This protein binds this small molecule.
Small molecule (SMILES): CC(=O)N[C@H]1[C@H](O[C@H]2[C@H](O)[C@@H](NC(C)=O)CO[C@@H]2CO)O[C@H](CO)[C@@H](O[C@@H]2O[C@H](CO)[C@@H](O)[C@H](O)[C@@H]2O)[C@@H]1O

Sequence of chain 1.D:
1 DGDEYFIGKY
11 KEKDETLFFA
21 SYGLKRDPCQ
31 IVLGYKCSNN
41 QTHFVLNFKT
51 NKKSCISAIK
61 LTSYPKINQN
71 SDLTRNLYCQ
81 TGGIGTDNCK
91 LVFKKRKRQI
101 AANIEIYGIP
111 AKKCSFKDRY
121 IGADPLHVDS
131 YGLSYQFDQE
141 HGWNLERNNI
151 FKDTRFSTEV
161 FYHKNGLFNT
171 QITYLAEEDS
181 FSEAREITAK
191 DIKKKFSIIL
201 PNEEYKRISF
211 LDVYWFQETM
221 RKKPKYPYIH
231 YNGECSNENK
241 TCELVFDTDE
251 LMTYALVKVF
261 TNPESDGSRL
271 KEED

Sequence of chain 1.C:
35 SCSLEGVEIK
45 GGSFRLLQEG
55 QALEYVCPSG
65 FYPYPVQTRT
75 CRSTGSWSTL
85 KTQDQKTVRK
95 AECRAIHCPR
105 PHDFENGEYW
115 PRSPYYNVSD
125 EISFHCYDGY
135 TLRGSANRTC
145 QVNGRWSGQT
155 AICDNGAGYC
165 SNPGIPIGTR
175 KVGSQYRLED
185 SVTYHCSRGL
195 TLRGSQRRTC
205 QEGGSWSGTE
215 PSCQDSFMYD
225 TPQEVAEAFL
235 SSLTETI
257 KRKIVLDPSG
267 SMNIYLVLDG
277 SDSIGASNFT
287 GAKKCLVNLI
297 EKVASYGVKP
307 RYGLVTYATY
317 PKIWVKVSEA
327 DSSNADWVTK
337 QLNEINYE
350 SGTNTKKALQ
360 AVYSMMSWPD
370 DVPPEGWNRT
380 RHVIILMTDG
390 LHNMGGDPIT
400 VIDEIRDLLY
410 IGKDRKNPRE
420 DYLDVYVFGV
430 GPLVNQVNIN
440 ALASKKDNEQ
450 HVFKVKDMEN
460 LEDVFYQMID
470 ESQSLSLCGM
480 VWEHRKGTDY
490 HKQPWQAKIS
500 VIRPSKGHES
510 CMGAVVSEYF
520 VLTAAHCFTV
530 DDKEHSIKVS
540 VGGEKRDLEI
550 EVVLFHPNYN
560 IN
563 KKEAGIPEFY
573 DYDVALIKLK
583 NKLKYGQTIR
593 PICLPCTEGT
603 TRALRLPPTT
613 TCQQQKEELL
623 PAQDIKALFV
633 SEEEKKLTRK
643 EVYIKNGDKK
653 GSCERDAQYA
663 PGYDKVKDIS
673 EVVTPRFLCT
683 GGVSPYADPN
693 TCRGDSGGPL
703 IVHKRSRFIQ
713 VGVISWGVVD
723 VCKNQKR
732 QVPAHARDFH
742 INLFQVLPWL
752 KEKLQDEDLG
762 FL

Binding-site contacts:
Ligand atom C1 contacts residue THR42 of chain 1.D at 4.3 Å.
Ligand atom O7 contacts residue ILE241 of chain 1.C at 4.1 Å.
Ligand atom O3 contacts residue GLN80 of chain 1.D at 4.2 Å.
Ligand atom O6 contacts residue ASN39 of chain 1.D at 4.5 Å.
Ligand atom C7 contacts residue ASN40 of chain 1.D at 3.2 Å.
Ligand atom C8 contacts residue VAL45 of chain 1.D at 3.6 Å (hydrophobic).
Ligand atom O4 contacts residue HIS43 of chain 1.D at 4.3 Å.
Ligand atom C1 contacts residue ASN40 of chain 1.D at 1.4 Å.
Ligand atom C5 contacts residue HIS43 of chain 1.D at 3.9 Å.
Ligand atom C6 contacts residue MET220 of chain 1.D at 3.8 Å (hydrophobic).
Ligand atom O6 contacts residue VAL45 of chain 1.D at 4.2 Å.
Ligand atom O6 contacts residue ASN40 of chain 1.D at 4.1 Å.
Ligand atom C7 contacts residue GLN80 of chain 1.D at 3.6 Å.
Ligand atom C5 contacts residue MET220 of chain 1.D at 4.4 Å (hydrophobic).
Ligand atom N2 contacts residue ASN40 of chain 1.D at 2.8 Å (h-bond).
Ligand atom C8 contacts residue ASN40 of chain 1.D at 3.4 Å.
Ligand atom O5 contacts residue HIS43 of chain 1.D at 4.4 Å.
Ligand atom C2 contacts residue ASN40 of chain 1.D at 2.4 Å.
Ligand atom C1 contacts residue HIS43 of chain 1.D at 4.4 Å.
Ligand atom O6 contacts residue MET220 of chain 1.D at 4.1 Å.
Ligand atom O5 contacts residue ASN40 of chain 1.D at 2.5 Å (h-bond).
Ligand atom C3 contacts residue HIS43 of chain 1.D at 4.2 Å.
Ligand atom O7 contacts residue ARG221 of chain 1.D at 3.6 Å (salt-bridge).
Ligand atom O6 contacts residue HIS43 of chain 1.D at 3.9 Å.
Ligand atom N2 contacts residue THR42 of chain 1.D at 4.3 Å.
Ligand atom C8 contacts residue GLN80 of chain 1.D at 3.2 Å.
Ligand atom C4 contacts residue ASN40 of chain 1.D at 4.3 Å.
Ligand atom N2 contacts residue GLN80 of chain 1.D at 4.3 Å.
Ligand atom C8 contacts residue VAL92 of chain 1.D at 3.6 Å (hydrophobic).
Ligand atom O7 contacts residue ASN40 of chain 1.D at 4.1 Å.
Ligand atom C5 contacts residue ASN40 of chain 1.D at 3.7 Å.
Ligand atom C4 contacts residue HIS43 of chain 1.D at 4.4 Å.
Ligand atom C3 contacts residue ASN40 of chain 1.D at 3.8 Å.
Ligand atom C6 contacts residue HIS43 of chain 1.D at 4.4 Å.
Ligand atom O6 contacts residue SER38 of chain 1.D at 3.5 Å (h-bond).
Ligand atom C6 contacts residue SER38 of chain 1.D at 4.5 Å.
Ligand atom O7 contacts residue GLN80 of chain 1.D at 3.9 Å.